A small-molecule ligand and the protein it binds are described below.
Small molecule (SMILES): CSC(=S)/C=C(\O)c1cccc(O)c1

Sequence of chain 1.B:
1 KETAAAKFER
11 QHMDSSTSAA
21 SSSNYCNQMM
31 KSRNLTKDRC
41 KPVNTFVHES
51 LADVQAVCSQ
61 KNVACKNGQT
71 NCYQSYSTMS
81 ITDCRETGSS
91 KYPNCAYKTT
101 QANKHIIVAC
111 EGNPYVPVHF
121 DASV

Binding-site contacts:
Ligand atom S2 contacts residue GLN74 of chain 1.B at 3.8 Å.
Ligand atom C9 contacts residue DMS1 of chain 1.H at 4.2 Å.
Ligand atom S1 contacts residue DMS1 of chain 1.I at 3.1 Å.
Ligand atom C5 contacts residue VAL124 of chain 1.B at 3.2 Å (hydrophobic).
Ligand atom C1 contacts residue RU1 of chain 1.F at 3.1 Å.
Ligand atom C4 contacts residue HIS105 of chain 1.B at 4.3 Å.
Ligand atom C3 contacts residue VAL124 of chain 1.B at 4.3 Å (hydrophobic).
Ligand atom S1 contacts residue RU1 of chain 1.F at 2.3 Å.
Ligand atom O1 contacts residue HIS105 of chain 1.B at 2.8 Å (h-bond).
Ligand atom C1 contacts residue GLN74 of chain 1.B at 4.1 Å.
Ligand atom C3 contacts residue HIS105 of chain 1.B at 3.5 Å.
Ligand atom O1 contacts residue DMS1 of chain 1.I at 4.3 Å.
Ligand atom S1 contacts residue DMS1 of chain 1.H at 3.1 Å.
Ligand atom C6 contacts residue VAL124 of chain 1.B at 3.2 Å (hydrophobic).
Ligand atom C5 contacts residue GLN74 of chain 1.B at 4.1 Å.
Ligand atom S1 contacts residue HIS105 of chain 1.B at 3.3 Å (h-bond).
Ligand atom C3 contacts residue DMS1 of chain 1.H at 3.1 Å.
Ligand atom C7 contacts residue VAL124 of chain 1.B at 3.4 Å (hydrophobic).
Ligand atom C8 contacts residue VAL124 of chain 1.B at 3.5 Å (hydrophobic).
Ligand atom C2 contacts residue DMS1 of chain 1.H at 3.5 Å.
Ligand atom C2 contacts residue GLN74 of chain 1.B at 4.2 Å.
Ligand atom C1 contacts residue DMS1 of chain 1.H at 3.8 Å.
Ligand atom O1 contacts residue RU1 of chain 1.F at 2.1 Å.
Ligand atom C2 contacts residue RU1 of chain 1.F at 3.4 Å.
Ligand atom S2 contacts residue LYS61 of chain 1.B at 3.9 Å.
Ligand atom C2 contacts residue HIS105 of chain 1.B at 4.0 Å.
Ligand atom C4 contacts residue VAL124 of chain 1.B at 3.3 Å (hydrophobic).
Ligand atom C1 contacts residue HIS105 of chain 1.B at 3.9 Å.
Ligand atom C9 contacts residue VAL124 of chain 1.B at 3.4 Å (hydrophobic).
Ligand atom O1 contacts residue DMS1 of chain 1.H at 2.8 Å (h-bond).
Ligand atom C4 contacts residue RU1 of chain 1.F at 4.4 Å.
Ligand atom C3 contacts residue RU1 of chain 1.F at 3.0 Å.
Ligand atom O8 contacts residue VAL124 of chain 1.B at 3.4 Å (h-bond).
Ligand atom C4 contacts residue DMS1 of chain 1.H at 4.0 Å.